Sequence of chain 1.DA:
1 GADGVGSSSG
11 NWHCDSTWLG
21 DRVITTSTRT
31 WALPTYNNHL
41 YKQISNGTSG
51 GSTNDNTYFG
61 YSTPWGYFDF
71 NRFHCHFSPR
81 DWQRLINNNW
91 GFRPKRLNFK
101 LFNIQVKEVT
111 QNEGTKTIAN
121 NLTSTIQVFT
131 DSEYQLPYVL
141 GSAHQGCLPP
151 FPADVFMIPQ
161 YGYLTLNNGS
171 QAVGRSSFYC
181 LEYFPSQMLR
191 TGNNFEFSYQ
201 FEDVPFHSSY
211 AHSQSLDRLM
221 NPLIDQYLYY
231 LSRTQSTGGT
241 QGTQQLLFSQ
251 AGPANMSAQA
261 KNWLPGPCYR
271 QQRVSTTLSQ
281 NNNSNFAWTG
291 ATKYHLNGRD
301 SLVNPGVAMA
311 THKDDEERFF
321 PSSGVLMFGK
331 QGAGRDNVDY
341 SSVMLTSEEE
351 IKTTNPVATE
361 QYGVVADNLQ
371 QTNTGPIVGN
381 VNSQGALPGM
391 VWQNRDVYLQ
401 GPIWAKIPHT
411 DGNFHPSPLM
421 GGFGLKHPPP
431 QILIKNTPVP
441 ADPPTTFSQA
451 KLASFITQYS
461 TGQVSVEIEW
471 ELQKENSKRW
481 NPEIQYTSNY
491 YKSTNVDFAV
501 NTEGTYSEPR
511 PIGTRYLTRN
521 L

Sequence of chain 1.T:
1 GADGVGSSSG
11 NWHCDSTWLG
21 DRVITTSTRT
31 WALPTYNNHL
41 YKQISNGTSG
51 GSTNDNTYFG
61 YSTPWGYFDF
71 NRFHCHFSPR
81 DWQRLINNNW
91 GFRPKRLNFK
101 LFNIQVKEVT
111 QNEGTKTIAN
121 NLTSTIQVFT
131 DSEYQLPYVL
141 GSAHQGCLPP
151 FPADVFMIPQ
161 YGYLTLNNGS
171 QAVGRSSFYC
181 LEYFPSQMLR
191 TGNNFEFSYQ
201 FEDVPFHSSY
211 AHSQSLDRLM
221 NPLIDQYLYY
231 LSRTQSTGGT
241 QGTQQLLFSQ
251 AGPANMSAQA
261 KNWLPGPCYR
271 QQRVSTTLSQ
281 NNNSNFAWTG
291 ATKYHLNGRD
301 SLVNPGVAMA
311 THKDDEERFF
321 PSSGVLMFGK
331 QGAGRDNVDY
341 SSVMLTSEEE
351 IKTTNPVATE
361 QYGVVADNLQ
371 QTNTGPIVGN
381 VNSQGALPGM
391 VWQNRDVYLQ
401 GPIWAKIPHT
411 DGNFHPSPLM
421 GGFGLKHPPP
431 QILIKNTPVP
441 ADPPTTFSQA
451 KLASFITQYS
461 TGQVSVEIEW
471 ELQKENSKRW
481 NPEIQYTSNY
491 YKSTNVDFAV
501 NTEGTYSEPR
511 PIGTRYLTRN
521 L

Binding-site contacts:
Ligand atom N7 contacts residue PRO416 of chain 1.T at 3.7 Å.
Ligand atom N3 contacts residue PRO205 of chain 1.T at 4.4 Å.
Ligand atom N1 contacts residue PRO416 of chain 1.T at 3.4 Å (h-bond).
Ligand atom N1 contacts residue GLY424 of chain 1.T at 3.9 Å.
Ligand atom C5' contacts residue DC1 of chain 1.UC at 3.8 Å.
Ligand atom C8 contacts residue HIS415 of chain 1.T at 3.3 Å.
Ligand atom N1 contacts residue PRO205 of chain 1.T at 4.0 Å.
Ligand atom C2 contacts residue PRO416 of chain 1.T at 4.2 Å (hydrophobic).
Ligand atom C6 contacts residue PRO205 of chain 1.T at 3.9 Å (hydrophobic).
Ligand atom O4' contacts residue DC1 of chain 1.UC at 4.2 Å.
Ligand atom N7 contacts residue HIS415 of chain 1.T at 3.0 Å (h-bond).
Ligand atom OP2 contacts residue ASP411 of chain 1.DA at 4.2 Å.
Ligand atom N3 contacts residue PRO416 of chain 1.T at 4.1 Å.
Ligand atom N6 contacts residue SER417 of chain 1.T at 3.5 Å.
Ligand atom C6 contacts residue PRO416 of chain 1.T at 2.9 Å (hydrophobic).
Ligand atom C2 contacts residue GLY424 of chain 1.T at 4.1 Å.
Ligand atom N9 contacts residue PRO416 of chain 1.T at 4.3 Å.
Ligand atom C5 contacts residue PRO416 of chain 1.T at 3.2 Å (hydrophobic).
Ligand atom C8 contacts residue PRO416 of chain 1.T at 4.5 Å (hydrophobic).
Ligand atom OP1 contacts residue DC1 of chain 1.UC at 2.5 Å (h-bond).
Ligand atom C2 contacts residue PRO205 of chain 1.T at 4.0 Å (hydrophobic).
Ligand atom N6 contacts residue PRO205 of chain 1.T at 4.2 Å.
Ligand atom P contacts residue DC1 of chain 1.UC at 1.6 Å.
Ligand atom O5' contacts residue DC1 of chain 1.UC at 2.5 Å (h-bond).
Ligand atom OP2 contacts residue DC1 of chain 1.UC at 2.5 Å (h-bond).
Ligand atom C4 contacts residue PRO416 of chain 1.T at 4.0 Å (hydrophobic).
Ligand atom C5 contacts residue HIS415 of chain 1.T at 4.3 Å.
Ligand atom N6 contacts residue PRO416 of chain 1.T at 2.8 Å (h-bond).
Ligand atom C2' contacts residue PRO416 of chain 1.T at 4.5 Å (hydrophobic).
Ligand atom N6 contacts residue ASN394 of chain 1.T at 4.3 Å.
Ligand atom C5 contacts residue PRO205 of chain 1.T at 4.2 Å (hydrophobic).

This small molecule binds to this protein.
Small molecule (SMILES): Nc1ncnc2c1ncn2[C@H]1C[C@H](O)[C@@H](COP(=O)(O)O)O1